This protein binds this small molecule.
Small molecule (SMILES): CC(=O)N[C@H]1[C@H](O[C@H]2[C@H](O)[C@@H](NC(C)=O)CO[C@@H]2CO)O[C@H](CO)[C@@H](O[C@@H]2O[C@H](CO)[C@@H](O)[C@H](O)[C@@H]2O)[C@@H]1O

Sequence of chain 1.A:
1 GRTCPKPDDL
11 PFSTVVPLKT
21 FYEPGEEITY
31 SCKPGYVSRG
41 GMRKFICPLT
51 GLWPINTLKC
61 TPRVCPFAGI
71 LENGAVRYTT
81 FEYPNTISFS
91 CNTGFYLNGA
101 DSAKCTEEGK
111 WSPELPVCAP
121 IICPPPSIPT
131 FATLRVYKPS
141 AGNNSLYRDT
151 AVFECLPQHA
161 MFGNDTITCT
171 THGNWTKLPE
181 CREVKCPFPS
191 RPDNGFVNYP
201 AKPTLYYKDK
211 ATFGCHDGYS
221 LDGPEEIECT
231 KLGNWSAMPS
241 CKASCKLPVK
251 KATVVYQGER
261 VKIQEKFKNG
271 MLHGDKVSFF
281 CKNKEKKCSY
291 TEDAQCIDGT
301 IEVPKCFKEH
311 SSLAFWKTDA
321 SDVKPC

Binding-site contacts:
Ligand atom C8 contacts residue ASN234 of chain 1.A at 4.4 Å.
Ligand atom O5 contacts residue ASN234 of chain 1.A at 2.4 Å (h-bond).
Ligand atom C5 contacts residue LEU232 of chain 1.A at 3.5 Å (hydrophobic).
Ligand atom C6 contacts residue LEU232 of chain 1.A at 4.0 Å (hydrophobic).
Ligand atom N2 contacts residue TRP235 of chain 1.A at 4.4 Å.
Ligand atom C4 contacts residue LEU232 of chain 1.A at 4.4 Å (hydrophobic).
Ligand atom O7 contacts residue TRP235 of chain 1.A at 4.2 Å.
Ligand atom C1 contacts residue LEU232 of chain 1.A at 4.5 Å (hydrophobic).
Ligand atom C7 contacts residue ASN234 of chain 1.A at 3.2 Å.
Ligand atom O4 contacts residue LEU232 of chain 1.A at 4.3 Å.
Ligand atom C3 contacts residue ASN234 of chain 1.A at 3.8 Å.
Ligand atom C8 contacts residue SER236 of chain 1.A at 3.1 Å.
Ligand atom N2 contacts residue ASN234 of chain 1.A at 2.9 Å (h-bond).
Ligand atom C7 contacts residue TRP235 of chain 1.A at 3.8 Å (hydrophobic).
Ligand atom C8 contacts residue TRP235 of chain 1.A at 3.3 Å (hydrophobic).
Ligand atom O7 contacts residue ASN234 of chain 1.A at 3.3 Å (h-bond).
Ligand atom C5 contacts residue ASN234 of chain 1.A at 3.7 Å.
Ligand atom C2 contacts residue ASN234 of chain 1.A at 2.5 Å.
Ligand atom C1 contacts residue ASN234 of chain 1.A at 1.4 Å.
Ligand atom C4 contacts residue ASN234 of chain 1.A at 4.2 Å.
Ligand atom O5 contacts residue LEU232 of chain 1.A at 4.3 Å.
Ligand atom C8 contacts residue ALA237 of chain 1.A at 4.5 Å (hydrophobic).